Sequence of chain 1.A:
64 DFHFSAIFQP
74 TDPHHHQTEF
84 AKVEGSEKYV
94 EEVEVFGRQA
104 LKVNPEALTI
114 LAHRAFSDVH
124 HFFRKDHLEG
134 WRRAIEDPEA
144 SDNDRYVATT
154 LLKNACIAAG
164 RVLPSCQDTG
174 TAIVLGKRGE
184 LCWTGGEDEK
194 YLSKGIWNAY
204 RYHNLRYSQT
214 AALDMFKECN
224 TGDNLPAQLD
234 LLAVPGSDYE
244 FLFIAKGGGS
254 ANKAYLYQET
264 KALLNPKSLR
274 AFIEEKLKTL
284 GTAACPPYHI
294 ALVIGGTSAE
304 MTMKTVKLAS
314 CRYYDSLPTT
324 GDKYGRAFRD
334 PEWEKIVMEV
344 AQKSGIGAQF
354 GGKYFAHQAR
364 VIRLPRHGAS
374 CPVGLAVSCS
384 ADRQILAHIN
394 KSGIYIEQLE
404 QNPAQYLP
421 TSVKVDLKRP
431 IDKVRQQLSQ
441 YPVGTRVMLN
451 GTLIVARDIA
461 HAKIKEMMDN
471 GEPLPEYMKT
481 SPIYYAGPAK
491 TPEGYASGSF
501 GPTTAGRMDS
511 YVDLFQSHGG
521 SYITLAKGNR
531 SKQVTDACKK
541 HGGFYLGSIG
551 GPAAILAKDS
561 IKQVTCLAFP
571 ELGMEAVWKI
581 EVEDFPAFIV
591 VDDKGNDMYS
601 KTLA

Sequence of chain 1.B:
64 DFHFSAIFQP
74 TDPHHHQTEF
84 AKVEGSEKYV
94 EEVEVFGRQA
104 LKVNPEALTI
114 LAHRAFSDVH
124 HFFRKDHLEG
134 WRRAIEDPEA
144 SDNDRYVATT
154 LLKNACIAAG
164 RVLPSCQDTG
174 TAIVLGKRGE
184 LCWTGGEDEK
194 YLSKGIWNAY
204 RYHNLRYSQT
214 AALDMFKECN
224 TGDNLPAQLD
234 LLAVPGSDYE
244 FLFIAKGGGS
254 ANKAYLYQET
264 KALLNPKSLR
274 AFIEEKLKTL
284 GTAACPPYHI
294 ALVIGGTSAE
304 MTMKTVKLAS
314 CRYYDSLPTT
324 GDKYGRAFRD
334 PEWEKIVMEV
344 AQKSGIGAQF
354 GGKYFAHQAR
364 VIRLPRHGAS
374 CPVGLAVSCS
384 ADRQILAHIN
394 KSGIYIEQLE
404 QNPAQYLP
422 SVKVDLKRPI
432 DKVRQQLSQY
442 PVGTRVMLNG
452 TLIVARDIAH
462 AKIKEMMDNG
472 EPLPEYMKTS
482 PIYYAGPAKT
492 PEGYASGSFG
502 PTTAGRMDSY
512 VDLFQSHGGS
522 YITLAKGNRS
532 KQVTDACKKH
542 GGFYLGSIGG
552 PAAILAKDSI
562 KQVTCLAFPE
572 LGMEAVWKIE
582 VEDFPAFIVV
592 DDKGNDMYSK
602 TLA

The protein below binds the small molecule below.
Small molecule (SMILES): O=C(O)C[C@H](S)C(=O)O

Binding-site contacts:
Ligand atom C03 contacts residue ALA372 of chain 1.B at 3.7 Å (hydrophobic).
Ligand atom S06 contacts residue ASP171 of chain 1.A at 4.0 Å.
Ligand atom C07 contacts residue ARG209 of chain 1.A at 3.5 Å.
Ligand atom O05 contacts residue THR503 of chain 1.A at 3.8 Å.
Ligand atom O04 contacts residue THR503 of chain 1.A at 3.2 Å.
Ligand atom C01 contacts residue ASP171 of chain 1.A at 3.4 Å.
Ligand atom O04 contacts residue THR504 of chain 1.A at 3.9 Å.
Ligand atom C07 contacts residue ASP171 of chain 1.A at 3.5 Å.
Ligand atom C03 contacts residue ARG507 of chain 1.A at 3.4 Å.
Ligand atom O08 contacts residue GLN170 of chain 1.A at 2.9 Å (h-bond).
Ligand atom O04 contacts residue ALA372 of chain 1.B at 3.5 Å.
Ligand atom C07 contacts residue GLN170 of chain 1.A at 3.6 Å.
Ligand atom C02 contacts residue SF41 of chain 1.C at 3.5 Å.
Ligand atom C02 contacts residue ASP171 of chain 1.A at 3.4 Å.
Ligand atom S06 contacts residue GLY252 of chain 1.A at 3.1 Å (h-bond).
Ligand atom O09 contacts residue ARG457 of chain 1.A at 2.8 Å (salt-bridge).
Ligand atom O08 contacts residue THR503 of chain 1.A at 3.8 Å.
Ligand atom C01 contacts residue GLN170 of chain 1.A at 3.5 Å.
Ligand atom O09 contacts residue ALA372 of chain 1.B at 4.0 Å.
Ligand atom O04 contacts residue ARG507 of chain 1.A at 2.8 Å (salt-bridge).
Ligand atom C07 contacts residue ARG457 of chain 1.A at 3.4 Å.
Ligand atom C01 contacts residue SF41 of chain 1.C at 3.5 Å.
Ligand atom O05 contacts residue THR504 of chain 1.A at 2.6 Å (h-bond).
Ligand atom O04 contacts residue ARG457 of chain 1.A at 3.0 Å (salt-bridge).
Ligand atom C07 contacts residue THR503 of chain 1.A at 4.1 Å.
Ligand atom O09 contacts residue ASP171 of chain 1.A at 3.3 Å (salt-bridge).
Ligand atom C02 contacts residue GLY252 of chain 1.A at 3.8 Å.
Ligand atom S06 contacts residue SF41 of chain 1.C at 2.2 Å.
Ligand atom O08 contacts residue ASP171 of chain 1.A at 3.8 Å.
Ligand atom C03 contacts residue THR504 of chain 1.A at 3.6 Å.
Ligand atom C02 contacts residue ALA372 of chain 1.B at 4.0 Å (hydrophobic).
Ligand atom O09 contacts residue ARG209 of chain 1.A at 2.9 Å (salt-bridge).
Ligand atom S06 contacts residue LYS527 of chain 1.A at 3.5 Å (salt-bridge).
Ligand atom O08 contacts residue ARG209 of chain 1.A at 2.9 Å (salt-bridge).
Ligand atom C03 contacts residue ARG457 of chain 1.A at 4.1 Å.
Ligand atom C03 contacts residue THR503 of chain 1.A at 3.9 Å.
Ligand atom O08 contacts residue ARG457 of chain 1.A at 2.9 Å (salt-bridge).
Ligand atom O05 contacts residue ARG507 of chain 1.A at 2.8 Å (salt-bridge).
Ligand atom S06 contacts residue THR504 of chain 1.A at 4.0 Å.
Ligand atom O09 contacts residue HIS370 of chain 1.B at 3.8 Å.